This small molecule binds to this protein.
Small molecule (SMILES): NC(=O)CP(=O)(O)O

Sequence of chain 3.A:
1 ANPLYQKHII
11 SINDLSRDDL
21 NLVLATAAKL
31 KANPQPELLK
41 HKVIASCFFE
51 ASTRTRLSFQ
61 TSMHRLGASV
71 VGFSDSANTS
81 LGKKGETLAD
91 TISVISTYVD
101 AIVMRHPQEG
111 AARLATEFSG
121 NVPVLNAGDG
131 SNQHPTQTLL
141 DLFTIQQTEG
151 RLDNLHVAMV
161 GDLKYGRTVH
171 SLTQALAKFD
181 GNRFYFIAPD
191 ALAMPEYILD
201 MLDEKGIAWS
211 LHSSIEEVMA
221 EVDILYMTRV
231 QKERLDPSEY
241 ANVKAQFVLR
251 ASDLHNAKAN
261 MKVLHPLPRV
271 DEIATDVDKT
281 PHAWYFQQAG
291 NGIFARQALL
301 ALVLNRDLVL

Binding-site contacts:
Ligand atom C1 contacts residue GLC2 of chain 3.E at 3.5 Å.
Ligand atom C1P contacts residue LEU267 of chain 3.A at 3.4 Å (hydrophobic).
Ligand atom O1P contacts residue ARG105 of chain 3.A at 3.4 Å (salt-bridge).
Ligand atom C1 contacts residue ARG105 of chain 3.A at 4.0 Å.
Ligand atom C1 contacts residue HIS134 of chain 3.A at 3.7 Å.
Ligand atom P contacts residue SER80 of chain 1.A at 3.5 Å.
Ligand atom C1 contacts residue LEU267 of chain 3.A at 4.0 Å (hydrophobic).
Ligand atom O1P contacts residue SER52 of chain 3.A at 4.2 Å.
Ligand atom C1P contacts residue GLC2 of chain 3.E at 3.8 Å.
Ligand atom C1 contacts residue GLN137 of chain 3.A at 3.7 Å.
Ligand atom N1 contacts residue GLN137 of chain 3.A at 2.7 Å (h-bond).
Ligand atom O1P contacts residue GLC2 of chain 3.E at 4.0 Å.
Ligand atom O1P contacts residue ALA51 of chain 3.A at 4.2 Å.
Ligand atom O2P contacts residue SER80 of chain 1.A at 2.8 Å (h-bond).
Ligand atom C1 contacts residue THR55 of chain 3.A at 3.4 Å.
Ligand atom O1 contacts residue GLC2 of chain 3.E at 3.5 Å (h-bond).
Ligand atom O1 contacts residue GLN137 of chain 3.A at 4.0 Å.
Ligand atom P contacts residue ARG54 of chain 3.A at 3.9 Å.
Ligand atom N1 contacts residue LEU267 of chain 3.A at 3.8 Å.
Ligand atom P contacts residue THR53 of chain 3.A at 3.9 Å.
Ligand atom O1P contacts residue LYS84 of chain 1.A at 3.4 Å.
Ligand atom N1 contacts residue PRO266 of chain 3.A at 3.6 Å.
Ligand atom O3P contacts residue THR53 of chain 3.A at 3.5 Å (h-bond).
Ligand atom O3P contacts residue ARG105 of chain 3.A at 2.5 Å (salt-bridge).
Ligand atom C1P contacts residue THR55 of chain 3.A at 4.0 Å.
Ligand atom O1 contacts residue HIS134 of chain 3.A at 3.0 Å (h-bond).
Ligand atom O2P contacts residue ARG54 of chain 3.A at 2.9 Å (salt-bridge).
Ligand atom O3P contacts residue ARG54 of chain 3.A at 3.7 Å.
Ligand atom O1P contacts residue SER80 of chain 1.A at 3.2 Å (h-bond).
Ligand atom O3P contacts residue SER52 of chain 3.A at 2.7 Å (h-bond).
Ligand atom P contacts residue THR55 of chain 3.A at 4.1 Å.
Ligand atom O1 contacts residue ARG105 of chain 3.A at 3.1 Å (salt-bridge).
Ligand atom N1 contacts residue HIS134 of chain 3.A at 3.6 Å (h-bond).
Ligand atom P contacts residue SER52 of chain 3.A at 4.0 Å.
Ligand atom O2P contacts residue THR53 of chain 3.A at 3.2 Å (h-bond).
Ligand atom C1P contacts residue ARG54 of chain 3.A at 3.4 Å.
Ligand atom P contacts residue ARG105 of chain 3.A at 3.5 Å.
Ligand atom O3P contacts residue THR55 of chain 3.A at 2.9 Å (h-bond).
Ligand atom O1 contacts residue THR55 of chain 3.A at 2.7 Å (h-bond).
Ligand atom N1 contacts residue GLC2 of chain 3.E at 3.5 Å.

Sequence of chain 1.A:
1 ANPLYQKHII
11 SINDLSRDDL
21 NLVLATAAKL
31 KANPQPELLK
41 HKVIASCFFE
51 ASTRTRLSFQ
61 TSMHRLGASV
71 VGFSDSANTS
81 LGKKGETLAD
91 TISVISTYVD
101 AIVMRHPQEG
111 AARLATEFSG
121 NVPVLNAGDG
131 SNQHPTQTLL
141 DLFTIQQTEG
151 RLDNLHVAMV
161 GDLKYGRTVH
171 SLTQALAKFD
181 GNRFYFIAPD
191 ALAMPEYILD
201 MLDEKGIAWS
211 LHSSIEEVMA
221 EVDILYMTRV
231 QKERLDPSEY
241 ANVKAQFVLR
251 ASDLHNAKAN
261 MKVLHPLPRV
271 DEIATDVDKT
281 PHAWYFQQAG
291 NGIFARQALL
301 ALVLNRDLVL